Binding-site contacts:
Ligand atom C1 contacts residue ASN93 of chain 1.B at 3.7 Å.
Ligand atom O2 contacts residue ASN93 of chain 1.B at 2.9 Å (h-bond).
Ligand atom C6 contacts residue GLN6 of chain 1.A at 3.4 Å.
Ligand atom C5 contacts residue THR7 of chain 1.A at 3.9 Å.
Ligand atom C3 contacts residue THR7 of chain 1.A at 3.9 Å.
Ligand atom C4 contacts residue THR25 of chain 1.A at 3.8 Å.
Ligand atom O3 contacts residue ALA92 of chain 1.B at 3.5 Å.
Ligand atom O4 contacts residue ARG24 of chain 1.A at 3.4 Å.
Ligand atom O4 contacts residue GLU23 of chain 1.A at 3.1 Å (salt-bridge).
Ligand atom C4 contacts residue THR7 of chain 1.A at 3.7 Å.
Ligand atom O6 contacts residue GLU23 of chain 1.A at 3.5 Å (salt-bridge).
Ligand atom C3 contacts residue GLY2 of chain 1.A at 3.8 Å.
Ligand atom O3 contacts residue LYS3 of chain 1.A at 3.2 Å (salt-bridge).
Ligand atom C3 contacts residue LYS3 of chain 1.A at 3.7 Å.
Ligand atom O4 contacts residue ASP95 of chain 1.B at 2.9 Å.
Ligand atom O4 contacts residue GLN6 of chain 1.A at 3.6 Å.
Ligand atom O3 contacts residue ASN93 of chain 1.B at 2.9 Å (h-bond).
Ligand atom O4 contacts residue THR25 of chain 1.A at 3.0 Å (h-bond).
Ligand atom C3 contacts residue ASN93 of chain 1.B at 3.4 Å.
Ligand atom C2 contacts residue THR25 of chain 1.A at 3.9 Å.
Ligand atom C4 contacts residue ASN93 of chain 1.B at 3.8 Å.
Ligand atom O2 contacts residue GLY2 of chain 1.A at 3.4 Å (h-bond).
Ligand atom C4 contacts residue ASP95 of chain 1.B at 3.6 Å.
Ligand atom O2 contacts residue THR25 of chain 1.A at 2.7 Å.
Ligand atom O4 contacts residue LYS3 of chain 1.A at 2.4 Å (salt-bridge).
Ligand atom O3 contacts residue PHE4 of chain 1.A at 3.5 Å (h-bond).
Ligand atom C6 contacts residue GLU23 of chain 1.A at 3.0 Å.
Ligand atom O3 contacts residue GLY2 of chain 1.A at 2.8 Å (h-bond).
Ligand atom C6 contacts residue ARG24 of chain 1.A at 3.5 Å.
Ligand atom C4 contacts residue GLU23 of chain 1.A at 3.7 Å.
Ligand atom O4 contacts residue GLY96 of chain 1.B at 3.9 Å.
Ligand atom C3 contacts residue THR25 of chain 1.A at 3.8 Å.
Ligand atom O3 contacts residue ILE94 of chain 1.B at 3.1 Å.
Ligand atom C4 contacts residue LYS3 of chain 1.A at 3.0 Å.
Ligand atom O3 contacts residue ASP95 of chain 1.B at 2.5 Å (salt-bridge).
Ligand atom C2 contacts residue ASN93 of chain 1.B at 3.2 Å.
Ligand atom O4 contacts residue THR7 of chain 1.A at 2.7 Å (h-bond).
Ligand atom O6 contacts residue THR7 of chain 1.A at 3.7 Å.
Ligand atom C3 contacts residue ASP95 of chain 1.B at 3.5 Å.
Ligand atom C6 contacts residue ASN93 of chain 1.B at 3.7 Å.

Sequence of chain 1.A:
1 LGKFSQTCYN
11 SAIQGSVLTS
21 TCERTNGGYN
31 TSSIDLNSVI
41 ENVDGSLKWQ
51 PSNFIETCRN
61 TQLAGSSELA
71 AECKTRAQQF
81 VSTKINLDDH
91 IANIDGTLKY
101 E

The small molecule below binds the protein below.
Small molecule (SMILES): CCCCCO[C@@H]1O[C@H](CO)[C@@H](O)[C@H](O[C@H]2O[C@H](CO)[C@@H](O)[C@H](O)[C@@H]2O[C@H]2O[C@H](CO)[C@@H](O)[C@H](O)[C@@H]2O)[C@@H]1O

Sequence of chain 1.B:
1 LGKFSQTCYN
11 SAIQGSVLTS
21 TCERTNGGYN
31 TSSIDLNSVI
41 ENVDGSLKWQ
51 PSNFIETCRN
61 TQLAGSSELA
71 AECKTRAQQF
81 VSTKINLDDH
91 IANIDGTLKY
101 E